Sequence of chain 1.A:
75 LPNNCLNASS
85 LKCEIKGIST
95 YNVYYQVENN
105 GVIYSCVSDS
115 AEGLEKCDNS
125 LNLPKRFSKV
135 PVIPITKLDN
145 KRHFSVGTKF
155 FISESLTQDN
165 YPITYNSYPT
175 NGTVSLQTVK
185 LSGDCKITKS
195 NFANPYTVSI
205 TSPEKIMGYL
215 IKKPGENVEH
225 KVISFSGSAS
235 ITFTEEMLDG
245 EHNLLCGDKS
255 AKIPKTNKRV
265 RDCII

Binding-site contacts:
Ligand atom N2 contacts residue ASN175 of chain 1.A at 3.1 Å (h-bond).
Ligand atom C8 contacts residue ASN164 of chain 1.A at 3.5 Å.
Ligand atom C5 contacts residue ASN175 of chain 1.A at 3.3 Å.
Ligand atom C2 contacts residue ASN175 of chain 1.A at 2.7 Å.
Ligand atom N2 contacts residue PRO166 of chain 1.A at 4.4 Å.
Ligand atom C6 contacts residue ASN175 of chain 1.A at 4.0 Å.
Ligand atom C7 contacts residue ASN175 of chain 1.A at 3.5 Å.
Ligand atom C7 contacts residue ASN164 of chain 1.A at 3.8 Å.
Ligand atom C3 contacts residue ASN175 of chain 1.A at 3.7 Å.
Ligand atom C1 contacts residue ASN175 of chain 1.A at 1.4 Å.
Ligand atom O5 contacts residue ASN175 of chain 1.A at 2.5 Å (h-bond).
Ligand atom O7 contacts residue ASN164 of chain 1.A at 3.2 Å (h-bond).
Ligand atom O7 contacts residue ASN175 of chain 1.A at 4.4 Å.
Ligand atom C4 contacts residue ASN175 of chain 1.A at 4.3 Å.
Ligand atom C8 contacts residue ASN175 of chain 1.A at 3.4 Å.

The small molecule below binds the protein below.
Small molecule (SMILES): CC(=O)N[C@H]1[C@H](O[C@H]2[C@H](O)[C@@H](NC(C)=O)CO[C@@H]2CO)O[C@H](CO)[C@@H](O)[C@@H]1O